Binding-site contacts:
Ligand atom C12 contacts residue THR94 of chain 1.V at 3.4 Å.
Ligand atom N25 contacts residue TYR97 of chain 1.W at 3.9 Å.
Ligand atom C21 contacts residue TYR97 of chain 1.W at 4.3 Å (hydrophobic).
Ligand atom C44 contacts residue SER129 of chain 1.W at 3.3 Å.
Ligand atom C37 contacts residue GLY47 of chain 1.W at 3.9 Å.
Ligand atom O42 contacts residue SER129 of chain 1.W at 4.2 Å.
Ligand atom C27 contacts residue TYR97 of chain 1.W at 3.3 Å (hydrophobic).
Ligand atom O40 contacts residue GLY47 of chain 1.W at 3.1 Å (h-bond).
Ligand atom C45 contacts residue SER129 of chain 1.W at 3.6 Å.
Ligand atom C45 contacts residue GLY128 of chain 1.W at 4.2 Å.
Ligand atom C43 contacts residue GLY47 of chain 1.W at 3.8 Å.
Ligand atom C35 contacts residue GLY47 of chain 1.W at 3.9 Å.
Ligand atom O41 contacts residue SER129 of chain 1.W at 3.5 Å.
Ligand atom O8 contacts residue THR94 of chain 1.V at 4.4 Å.
Ligand atom C45 contacts residue THR1 of chain 1.W at 3.2 Å.
Ligand atom C43 contacts residue THR21 of chain 1.W at 4.3 Å.
Ligand atom O42 contacts residue THR1 of chain 1.W at 4.0 Å.
Ligand atom C28 contacts residue TYR97 of chain 1.W at 4.0 Å (hydrophobic).
Ligand atom C23 contacts residue TYR97 of chain 1.W at 3.5 Å (hydrophobic).
Ligand atom C44 contacts residue TYR33 of chain 1.M at 3.7 Å (hydrophobic).

Sequence of chain 1.V:
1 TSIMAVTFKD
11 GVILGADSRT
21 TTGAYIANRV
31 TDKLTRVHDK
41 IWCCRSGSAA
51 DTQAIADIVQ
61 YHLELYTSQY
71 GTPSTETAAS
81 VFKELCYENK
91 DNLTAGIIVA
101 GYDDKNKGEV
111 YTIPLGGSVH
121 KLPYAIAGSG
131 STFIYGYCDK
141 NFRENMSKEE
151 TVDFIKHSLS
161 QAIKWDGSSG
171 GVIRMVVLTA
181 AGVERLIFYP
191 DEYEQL

This protein binds this small molecule.
Small molecule (SMILES): COc1cc(C=CCCCN2CCCN(CCC/C=C/c3cc(OC)c(OC)c(OC)c3)CC2)cc(OC)c1OC

Sequence of chain 1.W:
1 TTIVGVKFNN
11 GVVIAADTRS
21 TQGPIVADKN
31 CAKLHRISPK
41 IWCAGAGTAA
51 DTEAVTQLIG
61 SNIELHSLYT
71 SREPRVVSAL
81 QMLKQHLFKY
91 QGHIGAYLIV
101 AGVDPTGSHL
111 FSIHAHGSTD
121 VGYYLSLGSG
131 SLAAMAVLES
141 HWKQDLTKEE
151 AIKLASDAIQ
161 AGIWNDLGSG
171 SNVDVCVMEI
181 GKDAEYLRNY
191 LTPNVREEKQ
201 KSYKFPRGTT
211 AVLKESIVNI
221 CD

Sequence of chain 1.M:
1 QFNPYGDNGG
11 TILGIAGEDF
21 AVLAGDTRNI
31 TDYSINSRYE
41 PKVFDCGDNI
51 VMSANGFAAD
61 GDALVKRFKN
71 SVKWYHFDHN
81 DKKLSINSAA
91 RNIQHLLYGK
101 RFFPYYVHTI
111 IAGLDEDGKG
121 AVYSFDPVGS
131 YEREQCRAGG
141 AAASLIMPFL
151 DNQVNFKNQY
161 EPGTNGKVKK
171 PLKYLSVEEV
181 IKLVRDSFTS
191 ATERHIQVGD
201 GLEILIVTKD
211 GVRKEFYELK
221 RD